This small molecule binds to this protein.
Small molecule (SMILES): CC(C)CCNC(=O)Cn1cc(-c2ccc3c(-c4nc5ccccc5[nH]4)n[nH]c3c2)cn1

Sequence of chain 1.D:
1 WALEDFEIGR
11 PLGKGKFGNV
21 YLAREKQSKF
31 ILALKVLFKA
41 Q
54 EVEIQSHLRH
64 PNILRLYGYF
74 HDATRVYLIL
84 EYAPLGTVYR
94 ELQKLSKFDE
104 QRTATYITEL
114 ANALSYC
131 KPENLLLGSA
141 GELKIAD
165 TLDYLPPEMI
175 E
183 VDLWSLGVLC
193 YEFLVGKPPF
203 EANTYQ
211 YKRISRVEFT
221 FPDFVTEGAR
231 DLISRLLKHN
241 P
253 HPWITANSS

Binding-site contacts:
Ligand atom CAK contacts residue LEU67 of chain 1.D at 3.2 Å (hydrophobic).
Ligand atom CBC contacts residue LEU136 of chain 1.D at 3.3 Å (hydrophobic).
Ligand atom CAL contacts residue PHE17 of chain 1.D at 3.6 Å (hydrophobic).
Ligand atom CAM contacts residue LEU69 of chain 1.D at 3.8 Å (hydrophobic).
Ligand atom CAH contacts residue ALA86 of chain 1.D at 3.2 Å (hydrophobic).
Ligand atom CAJ contacts residue LEU67 of chain 1.D at 3.5 Å (hydrophobic).
Ligand atom NAU contacts residue TYR85 of chain 1.D at 3.5 Å.
Ligand atom CBB contacts residue ALA86 of chain 1.D at 3.2 Å (hydrophobic).
Ligand atom CA contacts residue ASP147 of chain 1.D at 3.4 Å.
Ligand atom NAT contacts residue ALA86 of chain 1.D at 3.5 Å (h-bond).
Ligand atom CA contacts residue LYS35 of chain 1.D at 3.1 Å.
Ligand atom CAY contacts residue ALA86 of chain 1.D at 3.8 Å (hydrophobic).
Ligand atom O contacts residue LEU81 of chain 1.D at 3.8 Å.
Ligand atom CAZ contacts residue LEU136 of chain 1.D at 3.8 Å (hydrophobic).
Ligand atom NAQ contacts residue ALA86 of chain 1.D at 3.0 Å (h-bond).
Ligand atom C contacts residue LYS35 of chain 1.D at 3.3 Å.
Ligand atom CAG contacts residue LEU12 of chain 1.D at 3.5 Å (hydrophobic).
Ligand atom NAT contacts residue GLU84 of chain 1.D at 2.8 Å (salt-bridge).
Ligand atom CAE contacts residue GLY89 of chain 1.D at 3.6 Å.
Ligand atom NAP contacts residue LEU83 of chain 1.D at 3.8 Å.
Ligand atom CAY contacts residue LEU136 of chain 1.D at 3.8 Å (hydrophobic).
Ligand atom CBB contacts residue TYR85 of chain 1.D at 3.8 Å (hydrophobic).
Ligand atom CAA contacts residue GLN58 of chain 1.D at 3.6 Å.
Ligand atom N contacts residue LYS35 of chain 1.D at 3.8 Å.
Ligand atom CAI contacts residue LEU136 of chain 1.D at 3.7 Å (hydrophobic).
Ligand atom CBD contacts residue LEU136 of chain 1.D at 3.4 Å (hydrophobic).
Ligand atom NAU contacts residue ALA86 of chain 1.D at 2.7 Å (h-bond).
Ligand atom NAT contacts residue LEU67 of chain 1.D at 3.8 Å.
Ligand atom CAJ contacts residue LEU83 of chain 1.D at 3.6 Å (hydrophobic).
Ligand atom NAT contacts residue LEU136 of chain 1.D at 3.7 Å.
Ligand atom CBC contacts residue GLU84 of chain 1.D at 3.7 Å.
Ligand atom NAQ contacts residue TYR85 of chain 1.D at 3.7 Å.
Ligand atom CAH contacts residue TYR85 of chain 1.D at 3.7 Å (hydrophobic).
Ligand atom CAK contacts residue LEU136 of chain 1.D at 3.6 Å (hydrophobic).
Ligand atom NAQ contacts residue GLU84 of chain 1.D at 3.5 Å (salt-bridge).
Ligand atom O contacts residue LYS35 of chain 1.D at 2.7 Å.
Ligand atom CAH contacts residue GLY89 of chain 1.D at 3.6 Å.
Ligand atom NAR contacts residue LEU136 of chain 1.D at 3.7 Å.
Ligand atom CAD contacts residue GLY89 of chain 1.D at 3.8 Å.
Ligand atom CBC contacts residue LEU67 of chain 1.D at 3.8 Å (hydrophobic).